A protein and the small-molecule ligand that binds it are described below.
Small molecule (SMILES): COc1ccc(N2CCN(c3cccc(C)c3)CC2)nn1

Binding-site contacts:
Ligand atom C7 contacts residue PHE124 of chain 20.A at 3.8 Å (hydrophobic).
Ligand atom C8 contacts residue PHE124 of chain 20.A at 3.6 Å (hydrophobic).
Ligand atom C10 contacts residue ILE104 of chain 20.A at 3.9 Å (hydrophobic).
Ligand atom C11 contacts residue TYR128 of chain 20.A at 3.4 Å (hydrophobic).
Ligand atom C21 contacts residue ILE104 of chain 20.A at 3.5 Å (hydrophobic).
Ligand atom C13 contacts residue SER126 of chain 20.A at 3.7 Å.
Ligand atom N4 contacts residue DMS1 of chain 20.F at 3.6 Å (h-bond).
Ligand atom C21 contacts residue MET224 of chain 20.A at 4.0 Å (hydrophobic).
Ligand atom C17 contacts residue ILE104 of chain 20.A at 3.8 Å (hydrophobic).
Ligand atom C18 contacts residue TYR152 of chain 20.A at 3.8 Å (hydrophobic).
Ligand atom C20 contacts residue VAL191 of chain 20.A at 3.5 Å (hydrophobic).
Ligand atom C16 contacts residue TYR128 of chain 20.A at 2.9 Å (hydrophobic).
Ligand atom N5 contacts residue ASN219 of chain 20.A at 4.1 Å.
Ligand atom C8 contacts residue TYR197 of chain 20.A at 3.4 Å (hydrophobic).
Ligand atom C1 contacts residue ASN198 of chain 20.A at 4.0 Å.
Ligand atom C19 contacts residue VAL188 of chain 20.A at 3.5 Å (hydrophobic).
Ligand atom C14 contacts residue TYR128 of chain 20.A at 3.3 Å (hydrophobic).
Ligand atom C19 contacts residue TYR152 of chain 20.A at 3.9 Å (hydrophobic).
Ligand atom C13 contacts residue TYR197 of chain 20.A at 4.0 Å (hydrophobic).
Ligand atom C20 contacts residue VAL188 of chain 20.A at 3.7 Å (hydrophobic).
Ligand atom N4 contacts residue ASN219 of chain 20.A at 4.0 Å.
Ligand atom C7 contacts residue TYR197 of chain 20.A at 3.5 Å (hydrophobic).
Ligand atom N5 contacts residue DMS1 of chain 20.F at 3.9 Å.
Ligand atom C14 contacts residue TYR197 of chain 20.A at 4.1 Å (hydrophobic).
Ligand atom C7 contacts residue LEU106 of chain 20.A at 4.1 Å (hydrophobic).
Ligand atom C1 contacts residue DMS1 of chain 20.F at 4.1 Å.
Ligand atom N12 contacts residue TYR128 of chain 20.A at 2.5 Å (h-bond).
Ligand atom C10 contacts residue TYR128 of chain 20.A at 3.6 Å (hydrophobic).
Ligand atom C15 contacts residue TYR128 of chain 20.A at 3.0 Å (hydrophobic).
Ligand atom C14 contacts residue SER126 of chain 20.A at 3.6 Å.
Ligand atom C10 contacts residue MET221 of chain 20.A at 4.0 Å (hydrophobic).
Ligand atom C19 contacts residue VAL191 of chain 20.A at 4.0 Å (hydrophobic).
Ligand atom C17 contacts residue TYR128 of chain 20.A at 3.8 Å (hydrophobic).
Ligand atom C13 contacts residue TYR128 of chain 20.A at 3.0 Å (hydrophobic).
Ligand atom C16 contacts residue ILE104 of chain 20.A at 3.7 Å (hydrophobic).
Ligand atom C11 contacts residue ILE104 of chain 20.A at 3.5 Å (hydrophobic).
Ligand atom C18 contacts residue VAL188 of chain 20.A at 3.9 Å (hydrophobic).
Ligand atom N9 contacts residue TYR128 of chain 20.A at 4.1 Å.
Ligand atom C11 contacts residue MET221 of chain 20.A at 4.0 Å (hydrophobic).
Ligand atom C10 contacts residue LEU106 of chain 20.A at 4.0 Å (hydrophobic).

Sequence of chain 20.A:
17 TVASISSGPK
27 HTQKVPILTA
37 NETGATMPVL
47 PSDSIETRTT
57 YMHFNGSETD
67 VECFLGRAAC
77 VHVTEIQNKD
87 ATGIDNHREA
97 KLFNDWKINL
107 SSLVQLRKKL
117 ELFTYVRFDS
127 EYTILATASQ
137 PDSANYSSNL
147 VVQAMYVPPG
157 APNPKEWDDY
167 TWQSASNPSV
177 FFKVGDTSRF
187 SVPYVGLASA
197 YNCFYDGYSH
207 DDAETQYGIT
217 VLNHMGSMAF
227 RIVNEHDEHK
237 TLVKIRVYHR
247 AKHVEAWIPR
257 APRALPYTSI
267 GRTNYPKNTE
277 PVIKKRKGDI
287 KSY